A small-molecule ligand and the protein it binds are described below.
Small molecule (SMILES): NCC(=O)N[C@@H]1O[C@H](COP(=O)([O-])[O-])[C@@H](O)[C@H]1O

Sequence of chain 1.A:
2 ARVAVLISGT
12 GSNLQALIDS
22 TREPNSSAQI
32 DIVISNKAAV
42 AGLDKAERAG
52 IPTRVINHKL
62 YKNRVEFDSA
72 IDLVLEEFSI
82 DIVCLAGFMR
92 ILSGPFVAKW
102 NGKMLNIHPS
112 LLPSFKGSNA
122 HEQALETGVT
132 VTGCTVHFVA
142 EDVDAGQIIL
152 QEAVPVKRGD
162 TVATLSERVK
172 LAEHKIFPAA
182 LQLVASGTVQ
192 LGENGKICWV

Binding-site contacts:
Ligand atom O17 contacts residue GLY12 of chain 1.A at 2.8 Å (h-bond).
Ligand atom O4 contacts residue GLY88 of chain 1.A at 4.0 Å.
Ligand atom O16 contacts residue SER13 of chain 1.A at 3.4 Å (h-bond).
Ligand atom N24 contacts residue GLY118 of chain 1.A at 3.7 Å.
Ligand atom O17 contacts residue THR11 of chain 1.A at 3.3 Å (h-bond).
Ligand atom C1 contacts residue GLU174 of chain 1.A at 3.1 Å.
Ligand atom O18 contacts residue THR11 of chain 1.A at 3.7 Å.
Ligand atom N24 contacts residue XSO1 of chain 1.C at 3.1 Å.
Ligand atom O18 contacts residue GLY12 of chain 1.A at 3.5 Å (h-bond).
Ligand atom O8 contacts residue GLU174 of chain 1.A at 3.1 Å (salt-bridge).
Ligand atom O18 contacts residue LYS171 of chain 1.A at 3.4 Å (salt-bridge).
Ligand atom O12 contacts residue SER13 of chain 1.A at 3.9 Å.
Ligand atom O18 contacts residue SER13 of chain 1.A at 2.3 Å (h-bond).
Ligand atom O22 contacts residue PRO110 of chain 1.A at 3.5 Å.
Ligand atom P15 contacts residue GLY12 of chain 1.A at 3.5 Å.
Ligand atom C1 contacts residue ASN14 of chain 1.A at 3.6 Å.
Ligand atom C1 contacts residue LYS171 of chain 1.A at 3.9 Å.
Ligand atom P15 contacts residue ASN14 of chain 1.A at 3.9 Å.
Ligand atom O17 contacts residue SER13 of chain 1.A at 4.0 Å.
Ligand atom C23 contacts residue XSO1 of chain 1.C at 3.2 Å.
Ligand atom C23 contacts residue MET90 of chain 1.A at 3.6 Å (hydrophobic).
Ligand atom O8 contacts residue HIS109 of chain 1.A at 4.1 Å.
Ligand atom C10 contacts residue GLY88 of chain 1.A at 3.6 Å.
Ligand atom C2 contacts residue GLU174 of chain 1.A at 3.5 Å.
Ligand atom O16 contacts residue ASN14 of chain 1.A at 2.9 Å (h-bond).
Ligand atom C21 contacts residue MET90 of chain 1.A at 3.9 Å (hydrophobic).
Ligand atom P15 contacts residue SER13 of chain 1.A at 3.3 Å.
Ligand atom O12 contacts residue LYS171 of chain 1.A at 3.3 Å (salt-bridge).
Ligand atom O6 contacts residue GLU174 of chain 1.A at 3.0 Å (salt-bridge).
Ligand atom O16 contacts residue GLY12 of chain 1.A at 3.9 Å.
Ligand atom O8 contacts residue ILE108 of chain 1.A at 4.0 Å.
Ligand atom O8 contacts residue PRO110 of chain 1.A at 3.3 Å.
Ligand atom O6 contacts residue LYS171 of chain 1.A at 3.2 Å.
Ligand atom N24 contacts residue MET90 of chain 1.A at 3.5 Å.
Ligand atom N24 contacts residue SER119 of chain 1.A at 4.0 Å.
Ligand atom C5 contacts residue LYS171 of chain 1.A at 3.9 Å.
Ligand atom O22 contacts residue SER119 of chain 1.A at 4.1 Å.
Ligand atom O12 contacts residue ASN14 of chain 1.A at 4.1 Å.
Ligand atom C21 contacts residue PRO110 of chain 1.A at 3.8 Å (hydrophobic).
Ligand atom O18 contacts residue ASN14 of chain 1.A at 3.9 Å.